The small molecule below binds the protein below.
Small molecule (SMILES): NC(=O)c1cc[n+](COC[n+]2ccccc2/C=N/O)cc1

Sequence of chain 2.B:
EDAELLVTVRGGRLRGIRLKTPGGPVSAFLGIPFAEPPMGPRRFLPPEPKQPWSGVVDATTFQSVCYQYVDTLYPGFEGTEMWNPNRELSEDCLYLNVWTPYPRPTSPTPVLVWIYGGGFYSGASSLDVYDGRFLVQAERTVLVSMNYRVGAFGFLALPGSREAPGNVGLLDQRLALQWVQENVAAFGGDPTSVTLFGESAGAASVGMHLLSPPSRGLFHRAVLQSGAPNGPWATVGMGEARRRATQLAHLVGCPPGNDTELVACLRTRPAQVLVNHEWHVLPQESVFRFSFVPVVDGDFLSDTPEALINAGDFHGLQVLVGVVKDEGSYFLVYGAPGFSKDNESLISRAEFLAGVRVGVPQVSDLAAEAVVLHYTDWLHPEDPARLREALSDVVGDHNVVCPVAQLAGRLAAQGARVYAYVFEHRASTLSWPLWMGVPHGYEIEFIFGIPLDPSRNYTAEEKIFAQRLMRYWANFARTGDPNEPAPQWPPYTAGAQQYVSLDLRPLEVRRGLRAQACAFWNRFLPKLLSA

Binding-site contacts:
Ligand atom C12 contacts residue TRP285 of chain 2.B at 3.0 Å (hydrophobic).
Ligand atom N3 contacts residue TRP285 of chain 2.B at 3.4 Å.
Ligand atom N4 contacts residue SER297 of chain 2.B at 3.3 Å (h-bond).
Ligand atom C3 contacts residue TYR123 of chain 2.B at 3.4 Å (hydrophobic).
Ligand atom C6 contacts residue TYR340 of chain 2.B at 3.5 Å (hydrophobic).
Ligand atom C8 contacts residue TRP285 of chain 2.B at 3.2 Å (hydrophobic).
Ligand atom C4 contacts residue TYR336 of chain 2.B at 3.6 Å (hydrophobic).
Ligand atom O3 contacts residue PHE296 of chain 2.B at 3.3 Å.
Ligand atom C4 contacts residue TYR340 of chain 2.B at 3.9 Å (hydrophobic).
Ligand atom O1 contacts residue ASP73 of chain 2.B at 3.1 Å.
Ligand atom O3 contacts residue SER297 of chain 2.B at 3.1 Å (h-bond).
Ligand atom C14 contacts residue SER297 of chain 2.B at 4.0 Å.
Ligand atom C7 contacts residue TYR123 of chain 2.B at 4.0 Å (hydrophobic).
Ligand atom C10 contacts residue TYR123 of chain 2.B at 4.0 Å (hydrophobic).
Ligand atom C4 contacts residue TYR123 of chain 2.B at 4.0 Å (hydrophobic).
Ligand atom C13 contacts residue TRP285 of chain 2.B at 2.9 Å (hydrophobic).
Ligand atom C8 contacts residue TYR71 of chain 2.B at 3.6 Å (hydrophobic).
Ligand atom C9 contacts residue TYR71 of chain 2.B at 3.5 Å (hydrophobic).
Ligand atom C1 contacts residue ASP73 of chain 2.B at 3.4 Å.
Ligand atom C2 contacts residue TYR123 of chain 2.B at 3.1 Å (hydrophobic).
Ligand atom C11 contacts residue TRP285 of chain 2.B at 3.6 Å (hydrophobic).
Ligand atom C5 contacts residue TYR340 of chain 2.B at 3.7 Å (hydrophobic).
Ligand atom C7 contacts residue TYR340 of chain 2.B at 3.7 Å (hydrophobic).
Ligand atom N4 contacts residue GLU284 of chain 2.B at 3.9 Å.
Ligand atom N1 contacts residue ASP73 of chain 2.B at 3.8 Å.
Ligand atom O2 contacts residue TRP285 of chain 2.B at 4.0 Å.
Ligand atom C9 contacts residue TYR123 of chain 2.B at 3.9 Å (hydrophobic).
Ligand atom O2 contacts residue TYR123 of chain 2.B at 3.4 Å (h-bond).
Ligand atom C3 contacts residue TYR336 of chain 2.B at 3.8 Å (hydrophobic).
Ligand atom N2 contacts residue TYR340 of chain 2.B at 3.5 Å.
Ligand atom C14 contacts residue TRP285 of chain 2.B at 3.6 Å (hydrophobic).
Ligand atom C3 contacts residue TYR340 of chain 2.B at 3.9 Å (hydrophobic).
Ligand atom C9 contacts residue TRP285 of chain 2.B at 3.9 Å (hydrophobic).
Ligand atom C2 contacts residue TYR340 of chain 2.B at 3.7 Å (hydrophobic).
Ligand atom N2 contacts residue TYR123 of chain 2.B at 3.5 Å (h-bond).
Ligand atom N4 contacts residue TRP285 of chain 2.B at 3.4 Å.
Ligand atom N1 contacts residue TYR123 of chain 2.B at 2.8 Å (h-bond).
Ligand atom C10 contacts residue TRP285 of chain 2.B at 3.9 Å (hydrophobic).
Ligand atom O1 contacts residue TYR123 of chain 2.B at 3.8 Å.
Ligand atom C1 contacts residue TYR123 of chain 2.B at 3.3 Å (hydrophobic).